The small molecule below binds the protein below.
Small molecule (SMILES): C[C@H](NC(=O)[C@@H](c1cccnc1)N(C(=O)CC=N)c1ccc(-c2ccccc2)cc1)c1ccccc1

Sequence of chain 2.A:
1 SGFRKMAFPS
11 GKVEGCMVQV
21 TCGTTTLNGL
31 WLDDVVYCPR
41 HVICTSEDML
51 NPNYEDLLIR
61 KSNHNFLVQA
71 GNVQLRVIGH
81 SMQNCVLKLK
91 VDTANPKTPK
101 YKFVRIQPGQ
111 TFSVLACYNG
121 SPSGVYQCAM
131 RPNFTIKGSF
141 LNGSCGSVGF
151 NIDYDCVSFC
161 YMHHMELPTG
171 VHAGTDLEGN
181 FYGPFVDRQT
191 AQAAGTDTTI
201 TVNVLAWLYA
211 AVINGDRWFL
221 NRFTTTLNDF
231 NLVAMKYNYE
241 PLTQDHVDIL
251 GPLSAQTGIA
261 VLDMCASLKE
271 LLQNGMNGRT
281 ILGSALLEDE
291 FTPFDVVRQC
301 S

Binding-site contacts:
Ligand atom C23 contacts residue HIS164 of chain 1.A at 3.3 Å.
Ligand atom O01 contacts residue CYS145 of chain 1.A at 3.5 Å (h-bond).
Ligand atom C12 contacts residue GLN189 of chain 1.A at 3.6 Å.
Ligand atom C24 contacts residue HIS41 of chain 1.A at 3.7 Å.
Ligand atom C19 contacts residue SER144 of chain 1.A at 3.8 Å.
Ligand atom C28 contacts residue CYS44 of chain 1.A at 3.8 Å (hydrophobic).
Ligand atom C24 contacts residue HIS164 of chain 1.A at 3.6 Å.
Ligand atom C20 contacts residue LEU141 of chain 1.A at 3.7 Å (hydrophobic).
Ligand atom C28 contacts residue MET49 of chain 1.A at 3.5 Å (hydrophobic).
Ligand atom C30 contacts residue HIS41 of chain 1.A at 3.7 Å.
Ligand atom C08 contacts residue GLU166 of chain 1.A at 3.8 Å.
Ligand atom C04 contacts residue ASN142 of chain 1.A at 3.6 Å.
Ligand atom O15 contacts residue GLU166 of chain 1.A at 2.9 Å (salt-bridge).
Ligand atom N37 contacts residue CYS145 of chain 1.A at 2.6 Å (h-bond).
Ligand atom O01 contacts residue GLY143 of chain 1.A at 3.0 Å (h-bond).
Ligand atom N18 contacts residue LEU141 of chain 1.A at 3.6 Å.
Ligand atom N18 contacts residue SER144 of chain 1.A at 3.5 Å (h-bond).
Ligand atom C29 contacts residue CYS44 of chain 1.A at 3.7 Å (hydrophobic).
Ligand atom C19 contacts residue LEU141 of chain 1.A at 3.4 Å (hydrophobic).
Ligand atom N37 contacts residue SER144 of chain 1.A at 3.7 Å.
Ligand atom C07 contacts residue GLU166 of chain 1.A at 3.5 Å.
Ligand atom C30 contacts residue ASP187 of chain 1.A at 3.6 Å.
Ligand atom C16 contacts residue ASN142 of chain 1.A at 3.7 Å.
Ligand atom C27 contacts residue MET49 of chain 1.A at 3.5 Å (hydrophobic).
Ligand atom C30 contacts residue TYR54 of chain 1.A at 3.6 Å (hydrophobic).
Ligand atom C21 contacts residue ASN142 of chain 1.A at 3.3 Å.
Ligand atom C19 contacts residue GLU166 of chain 1.A at 3.8 Å.
Ligand atom C35 contacts residue CYS145 of chain 1.A at 1.6 Å (hydrophobic).
Ligand atom O15 contacts residue MET165 of chain 1.A at 3.4 Å.
Ligand atom C20 contacts residue GLU166 of chain 1.A at 3.4 Å.
Ligand atom N18 contacts residue HIS163 of chain 1.A at 3.2 Å (h-bond).
Ligand atom N37 contacts residue GLY143 of chain 1.A at 3.1 Å.
Ligand atom C20 contacts residue PHE140 of chain 1.A at 3.6 Å (hydrophobic).
Ligand atom C31 contacts residue HIS41 of chain 1.A at 3.7 Å.
Ligand atom C34 contacts residue CYS145 of chain 1.A at 2.7 Å (hydrophobic).
Ligand atom C13 contacts residue GLN189 of chain 1.A at 3.6 Å.
Ligand atom C20 contacts residue SER1 of chain 2.A at 3.8 Å.
Ligand atom C19 contacts residue PHE140 of chain 1.A at 3.3 Å (hydrophobic).
Ligand atom O01 contacts residue ASN142 of chain 1.A at 3.2 Å.
Ligand atom C02 contacts residue CYS145 of chain 1.A at 3.1 Å (hydrophobic).

Sequence of chain 1.A:
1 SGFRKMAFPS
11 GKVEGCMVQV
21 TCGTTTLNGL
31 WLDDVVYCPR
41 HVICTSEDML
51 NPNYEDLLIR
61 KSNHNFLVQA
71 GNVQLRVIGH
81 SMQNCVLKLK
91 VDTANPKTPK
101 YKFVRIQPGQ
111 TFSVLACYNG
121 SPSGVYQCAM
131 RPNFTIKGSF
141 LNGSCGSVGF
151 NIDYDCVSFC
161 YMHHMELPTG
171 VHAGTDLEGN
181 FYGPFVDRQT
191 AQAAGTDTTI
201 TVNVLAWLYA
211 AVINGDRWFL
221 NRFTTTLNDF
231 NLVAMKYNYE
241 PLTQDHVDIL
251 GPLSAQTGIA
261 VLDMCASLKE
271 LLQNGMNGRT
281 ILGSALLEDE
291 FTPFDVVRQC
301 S